Binding-site contacts:
Ligand atom C10 contacts residue ALA265 of chain 1.A at 3.9 Å (hydrophobic).
Ligand atom C15 contacts residue TRP51 of chain 1.A at 3.0 Å (hydrophobic).
Ligand atom C15 contacts residue ALA156 of chain 1.A at 3.9 Å (hydrophobic).
Ligand atom C12 contacts residue TRP51 of chain 1.A at 3.0 Å (hydrophobic).
Ligand atom C11 contacts residue ALA265 of chain 1.A at 3.5 Å (hydrophobic).
Ligand atom C02 contacts residue TYR52 of chain 1.A at 4.0 Å (hydrophobic).
Ligand atom C15 contacts residue GLY50 of chain 1.A at 3.6 Å.
Ligand atom N05 contacts residue THR159 of chain 1.A at 3.4 Å (h-bond).
Ligand atom O17 contacts residue ALA156 of chain 1.A at 3.0 Å (h-bond).
Ligand atom O16 contacts residue HIS312 of chain 1.A at 3.3 Å.
Ligand atom C07 contacts residue TYR52 of chain 1.A at 4.1 Å (hydrophobic).
Ligand atom C07 contacts residue TRP51 of chain 1.A at 4.1 Å (hydrophobic).
Ligand atom C02 contacts residue PHE191 of chain 1.A at 4.0 Å (hydrophobic).
Ligand atom N05 contacts residue PHE191 of chain 1.A at 3.5 Å.
Ligand atom C12 contacts residue ALA265 of chain 1.A at 3.5 Å (hydrophobic).
Ligand atom C03 contacts residue PHE191 of chain 1.A at 3.8 Å (hydrophobic).
Ligand atom C11 contacts residue TRP51 of chain 1.A at 2.6 Å (hydrophobic).
Ligand atom C07 contacts residue ALA156 of chain 1.A at 4.1 Å (hydrophobic).
Ligand atom O16 contacts residue SER155 of chain 1.A at 3.3 Å.
Ligand atom O16 contacts residue TRP51 of chain 1.A at 3.7 Å.
Ligand atom O17 contacts residue SER155 of chain 1.A at 3.3 Å.
Ligand atom C04 contacts residue PHE191 of chain 1.A at 3.7 Å (hydrophobic).
Ligand atom C01 contacts residue PHE191 of chain 1.A at 3.9 Å (hydrophobic).
Ligand atom N18 contacts residue ALA265 of chain 1.A at 3.8 Å.
Ligand atom N08 contacts residue ALA156 of chain 1.A at 3.8 Å.
Ligand atom C06 contacts residue PHE191 of chain 1.A at 3.5 Å (hydrophobic).
Ligand atom O17 contacts residue GLY49 of chain 1.A at 4.1 Å.
Ligand atom C04 contacts residue THR159 of chain 1.A at 3.4 Å.
Ligand atom C15 contacts residue SER155 of chain 1.A at 3.4 Å.
Ligand atom C13 contacts residue TRP51 of chain 1.A at 3.4 Å (hydrophobic).
Ligand atom O17 contacts residue GLY50 of chain 1.A at 2.9 Å (h-bond).
Ligand atom C09 contacts residue TRP51 of chain 1.A at 3.4 Å (hydrophobic).
Ligand atom N08 contacts residue PHE191 of chain 1.A at 3.7 Å.
Ligand atom C10 contacts residue TRP51 of chain 1.A at 3.1 Å (hydrophobic).
Ligand atom N18 contacts residue TRP51 of chain 1.A at 3.3 Å.
Ligand atom C14 contacts residue TRP51 of chain 1.A at 3.5 Å (hydrophobic).
Ligand atom O17 contacts residue TRP51 of chain 1.A at 2.7 Å (h-bond).
Ligand atom O16 contacts residue GLY50 of chain 1.A at 3.6 Å.
Ligand atom C13 contacts residue ALA265 of chain 1.A at 3.9 Å (hydrophobic).
Ligand atom C10 contacts residue PHE191 of chain 1.A at 4.0 Å (hydrophobic).

Sequence of chain 1.A:
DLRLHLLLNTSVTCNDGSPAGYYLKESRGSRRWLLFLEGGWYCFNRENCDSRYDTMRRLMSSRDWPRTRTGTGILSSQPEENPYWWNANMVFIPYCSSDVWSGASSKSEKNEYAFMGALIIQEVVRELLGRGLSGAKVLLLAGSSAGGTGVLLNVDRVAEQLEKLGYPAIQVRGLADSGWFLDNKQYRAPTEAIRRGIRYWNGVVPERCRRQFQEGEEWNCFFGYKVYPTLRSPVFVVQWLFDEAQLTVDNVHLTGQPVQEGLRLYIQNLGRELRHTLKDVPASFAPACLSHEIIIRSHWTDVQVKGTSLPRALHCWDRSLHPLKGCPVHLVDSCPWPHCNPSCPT

The small molecule below binds the protein below.
Small molecule (SMILES): Nc1ccc(NCc2cccnc2)c(C(=O)O)c1